A protein and the small-molecule ligand that binds it are described below.
Small molecule (SMILES): CC(=O)N[C@@H]1[C@@H](O)[C@@H](O)[C@@H](CO[C@@H]2O[C@H](CO)[C@H](O)[C@H](O)[C@H]2O)O[C@@H]1O

Binding-site contacts:
Ligand atom C4 contacts residue SER211 of chain 1.A at 3.7 Å.
Ligand atom C4 contacts residue ASP83 of chain 1.A at 3.2 Å.
Ligand atom C3 contacts residue SER211 of chain 1.A at 4.4 Å.
Ligand atom C6 contacts residue SER211 of chain 1.A at 4.0 Å.
Ligand atom O3 contacts residue ASP83 of chain 1.A at 2.6 Å (salt-bridge).
Ligand atom C5 contacts residue GLY214 of chain 1.A at 4.4 Å.
Ligand atom O6 contacts residue ASP80 of chain 1.A at 3.3 Å (salt-bridge).
Ligand atom C6 contacts residue GLY214 of chain 1.A at 3.6 Å.
Ligand atom C5 contacts residue SER211 of chain 1.A at 3.7 Å.
Ligand atom O2 contacts residue ASN127 of chain 1.A at 3.4 Å (h-bond).
Ligand atom O4 contacts residue ALA82 of chain 1.A at 3.8 Å.
Ligand atom C6 contacts residue TYR125 of chain 1.A at 3.7 Å (hydrophobic).
Ligand atom O4 contacts residue SER211 of chain 1.A at 2.6 Å (h-bond).
Ligand atom O3 contacts residue GLY104 of chain 1.A at 2.8 Å (h-bond).
Ligand atom C3 contacts residue TYR125 of chain 1.A at 3.8 Å (hydrophobic).
Ligand atom C1 contacts residue SER211 of chain 1.A at 4.0 Å.
Ligand atom C4 contacts residue GLY214 of chain 1.A at 4.5 Å.
Ligand atom O6 contacts residue SER211 of chain 1.A at 4.2 Å.
Ligand atom O5 contacts residue SER211 of chain 1.A at 3.3 Å (h-bond).
Ligand atom C4 contacts residue ALA82 of chain 1.A at 4.0 Å (hydrophobic).
Ligand atom O3 contacts residue TYR125 of chain 1.A at 4.2 Å.
Ligand atom C3 contacts residue ASP83 of chain 1.A at 3.4 Å.
Ligand atom C6 contacts residue ASP80 of chain 1.A at 3.8 Å.
Ligand atom O6 contacts residue GLY213 of chain 1.A at 4.0 Å.
Ligand atom C5 contacts residue TYR125 of chain 1.A at 3.6 Å (hydrophobic).
Ligand atom C4 contacts residue TYR125 of chain 1.A at 3.9 Å (hydrophobic).
Ligand atom O2 contacts residue GLU129 of chain 1.A at 3.8 Å.
Ligand atom C3 contacts residue ASN127 of chain 1.A at 3.4 Å.
Ligand atom O4 contacts residue GLY214 of chain 1.A at 3.6 Å.
Ligand atom O6 contacts residue GLY214 of chain 1.A at 4.0 Å.
Ligand atom O6 contacts residue TYR125 of chain 1.A at 4.0 Å.
Ligand atom O3 contacts residue GLY103 of chain 1.A at 3.4 Å.
Ligand atom O3 contacts residue ASN127 of chain 1.A at 2.9 Å (h-bond).
Ligand atom O4 contacts residue GLY103 of chain 1.A at 4.3 Å.
Ligand atom O4 contacts residue ASP83 of chain 1.A at 2.7 Å (salt-bridge).
Ligand atom C3 contacts residue GLY104 of chain 1.A at 4.2 Å.
Ligand atom C2 contacts residue SER211 of chain 1.A at 4.0 Å.
Ligand atom C6 contacts residue GLY213 of chain 1.A at 4.0 Å.
Ligand atom C2 contacts residue ASN127 of chain 1.A at 4.0 Å.

Sequence of chain 1.A:
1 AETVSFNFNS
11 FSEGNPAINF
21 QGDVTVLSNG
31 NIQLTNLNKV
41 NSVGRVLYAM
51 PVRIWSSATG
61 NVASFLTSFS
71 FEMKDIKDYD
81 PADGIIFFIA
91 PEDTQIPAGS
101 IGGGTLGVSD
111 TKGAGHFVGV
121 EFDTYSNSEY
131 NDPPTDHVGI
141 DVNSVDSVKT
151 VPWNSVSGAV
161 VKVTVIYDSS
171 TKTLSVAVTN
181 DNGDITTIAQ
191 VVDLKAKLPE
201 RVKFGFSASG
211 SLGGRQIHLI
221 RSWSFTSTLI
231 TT